A protein and the small-molecule ligand that binds it are described below.
Small molecule (SMILES): CC(C)C[C@H](NC(=O)[C@H](CC(=O)O)NC(=O)[C@@H](NC(=O)[C@@H]1CCCN1C(=O)[C@H](CCCCN)NC(=O)[C@@H](N)Cc1ccc(O)cc1)C(C)C)C(=O)N[C@@H](CO)C(=O)N[C@@H](CCCCN)C(=O)N[C@H](C=O)C(C)C

Sequence of chain 1.B:
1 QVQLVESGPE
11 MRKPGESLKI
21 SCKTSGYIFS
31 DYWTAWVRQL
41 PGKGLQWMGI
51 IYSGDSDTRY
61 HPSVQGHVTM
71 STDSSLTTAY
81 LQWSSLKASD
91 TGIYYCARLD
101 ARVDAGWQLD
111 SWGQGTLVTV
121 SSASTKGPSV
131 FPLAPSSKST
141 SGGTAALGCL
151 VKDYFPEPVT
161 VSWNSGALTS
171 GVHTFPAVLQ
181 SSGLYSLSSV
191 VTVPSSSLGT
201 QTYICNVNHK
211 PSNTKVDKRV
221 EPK

Sequence of chain 1.A:
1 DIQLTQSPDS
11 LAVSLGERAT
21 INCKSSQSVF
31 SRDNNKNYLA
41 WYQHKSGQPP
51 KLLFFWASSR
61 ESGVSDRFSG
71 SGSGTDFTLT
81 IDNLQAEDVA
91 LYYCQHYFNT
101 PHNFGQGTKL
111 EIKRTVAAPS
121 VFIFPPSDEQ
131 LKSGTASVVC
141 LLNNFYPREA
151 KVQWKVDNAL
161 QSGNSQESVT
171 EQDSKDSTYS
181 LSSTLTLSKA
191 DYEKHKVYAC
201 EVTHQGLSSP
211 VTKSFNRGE

Binding-site contacts:
Ligand atom O contacts residue SER30 of chain 1.B at 3.8 Å.
Ligand atom CG contacts residue TYR38 of chain 1.A at 3.5 Å (hydrophobic).
Ligand atom CD1 contacts residue ILE50 of chain 1.B at 3.6 Å (hydrophobic).
Ligand atom C contacts residue PHE98 of chain 1.A at 3.5 Å (hydrophobic).
Ligand atom CB contacts residue TYR52 of chain 1.B at 3.7 Å (hydrophobic).
Ligand atom CG2 contacts residue ASN99 of chain 1.A at 3.6 Å.
Ligand atom C contacts residue PHE98 of chain 1.A at 3.5 Å (hydrophobic).
Ligand atom CB contacts residue TRP107 of chain 1.B at 3.8 Å (hydrophobic).
Ligand atom O contacts residue TRP33 of chain 1.B at 2.8 Å (h-bond).
Ligand atom CB contacts residue TYR38 of chain 1.A at 3.7 Å (hydrophobic).
Ligand atom CG1 contacts residue ARG59 of chain 1.B at 3.8 Å.
Ligand atom CG1 contacts residue VAL103 of chain 1.B at 3.2 Å (hydrophobic).
Ligand atom O contacts residue PHE98 of chain 1.A at 3.5 Å.
Ligand atom CD1 contacts residue HIS102 of chain 1.A at 3.3 Å.
Ligand atom CA contacts residue ALA101 of chain 1.B at 3.7 Å (hydrophobic).
Ligand atom C contacts residue PHE98 of chain 1.A at 3.7 Å (hydrophobic).
Ligand atom N contacts residue PHE98 of chain 1.A at 3.6 Å.
Ligand atom OG contacts residue VAL103 of chain 1.B at 3.8 Å.
Ligand atom N contacts residue PHE98 of chain 1.A at 3.8 Å.
Ligand atom CG1 contacts residue ARG102 of chain 1.B at 3.6 Å.
Ligand atom C contacts residue ALA101 of chain 1.B at 3.6 Å (hydrophobic).
Ligand atom CA contacts residue PHE98 of chain 1.A at 3.1 Å (hydrophobic).
Ligand atom N contacts residue ALA101 of chain 1.B at 2.6 Å (h-bond).
Ligand atom CA contacts residue ALA101 of chain 1.B at 3.5 Å (hydrophobic).
Ligand atom NZ contacts residue ASP57 of chain 1.B at 2.6 Å (salt-bridge).
Ligand atom C contacts residue ALA101 of chain 1.B at 3.5 Å (hydrophobic).
Ligand atom NZ contacts residue ASP55 of chain 1.B at 2.8 Å (salt-bridge).
Ligand atom O contacts residue TYR52 of chain 1.B at 3.3 Å (h-bond).
Ligand atom O contacts residue TRP107 of chain 1.B at 3.3 Å.
Ligand atom CE contacts residue ASP57 of chain 1.B at 3.3 Å.
Ligand atom CE contacts residue TRP33 of chain 1.B at 3.5 Å (hydrophobic).
Ligand atom CA contacts residue TRP107 of chain 1.B at 3.8 Å (hydrophobic).
Ligand atom N contacts residue TRP107 of chain 1.B at 3.3 Å.
Ligand atom N contacts residue PHE98 of chain 1.A at 2.9 Å (h-bond).
Ligand atom CD2 contacts residue ARG59 of chain 1.B at 3.5 Å.
Ligand atom CB contacts residue PHE98 of chain 1.A at 3.2 Å (hydrophobic).
Ligand atom CA contacts residue ALA101 of chain 1.B at 3.5 Å (hydrophobic).
Ligand atom OD1 contacts residue TRP107 of chain 1.B at 3.8 Å.
Ligand atom N contacts residue ALA101 of chain 1.B at 2.8 Å (h-bond).
Ligand atom O contacts residue PHE98 of chain 1.A at 3.7 Å.